Sequence of chain 1.B:
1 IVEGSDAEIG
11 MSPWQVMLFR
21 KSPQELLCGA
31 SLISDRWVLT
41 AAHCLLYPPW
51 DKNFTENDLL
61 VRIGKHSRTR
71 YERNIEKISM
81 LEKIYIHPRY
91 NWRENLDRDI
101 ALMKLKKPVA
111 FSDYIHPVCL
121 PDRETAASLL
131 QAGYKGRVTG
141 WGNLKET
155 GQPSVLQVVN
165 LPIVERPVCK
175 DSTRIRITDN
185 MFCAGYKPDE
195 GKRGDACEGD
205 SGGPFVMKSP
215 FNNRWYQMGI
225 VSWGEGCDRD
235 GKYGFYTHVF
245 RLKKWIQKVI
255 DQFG

This protein binds this small molecule.
Small molecule (SMILES): COc1ccc(S(=O)(=O)N[C@@H](CC(=O)NCc2ccc(C#N)cc2)C(=O)N2CCC[C@H]2C(=O)NCc2cc(Cl)ccc2CN)cc1Cl

Binding-site contacts:
Ligand atom N27 contacts residue GLY228 of chain 1.B at 3.1 Å (h-bond).
Ligand atom C34 contacts residue ARG233 of chain 1.B at 3.3 Å.
Ligand atom C23 contacts residue TRP227 of chain 1.B at 3.4 Å (hydrophobic).
Ligand atom C21 contacts residue ALA200 of chain 1.B at 3.5 Å (hydrophobic).
Ligand atom C13 contacts residue TRP50 of chain 1.B at 3.6 Å (hydrophobic).
Ligand atom N17 contacts residue SER226 of chain 1.B at 2.9 Å (h-bond).
Ligand atom C12 contacts residue HIS43 of chain 1.B at 3.4 Å.
Ligand atom C45 contacts residue TRP92 of chain 1.B at 3.4 Å (hydrophobic).
Ligand atom O44 contacts residue ASN95 of chain 1.B at 3.5 Å.
Ligand atom C24 contacts residue VAL225 of chain 1.B at 3.5 Å (hydrophobic).
Ligand atom O44 contacts residue GLU94 of chain 1.B at 3.3 Å (salt-bridge).
Ligand atom C32 contacts residue GLY230 of chain 1.B at 3.6 Å.
Ligand atom CL2 contacts residue PHE239 of chain 1.B at 3.5 Å.
Ligand atom O29 contacts residue GLY228 of chain 1.B at 3.3 Å (h-bond).
Ligand atom C21 contacts residue GLY228 of chain 1.B at 3.6 Å.
Ligand atom N3 contacts residue GLY228 of chain 1.B at 2.9 Å (h-bond).
Ligand atom C45 contacts residue GLU94 of chain 1.B at 3.5 Å.
Ligand atom C40 contacts residue TRP227 of chain 1.B at 3.6 Å (hydrophobic).
Ligand atom C18 contacts residue SER205 of chain 1.B at 3.2 Å.
Ligand atom C22 contacts residue ALA200 of chain 1.B at 3.6 Å (hydrophobic).
Ligand atom CL4 contacts residue ASN95 of chain 1.B at 3.3 Å.
Ligand atom C14 contacts residue TRP50 of chain 1.B at 3.5 Å (hydrophobic).
Ligand atom CL4 contacts residue TRP227 of chain 1.B at 3.3 Å.
Ligand atom N17 contacts residue SER205 of chain 1.B at 3.3 Å (h-bond).
Ligand atom C22 contacts residue ASP199 of chain 1.B at 3.7 Å.
Ligand atom C24 contacts residue TRP227 of chain 1.B at 3.5 Å (hydrophobic).
Ligand atom C33 contacts residue GLY230 of chain 1.B at 3.5 Å.
Ligand atom C11 contacts residue SER226 of chain 1.B at 3.6 Å.
Ligand atom C22 contacts residue TRP227 of chain 1.B at 3.6 Å (hydrophobic).
Ligand atom C33 contacts residue ARG233 of chain 1.B at 3.7 Å.
Ligand atom C21 contacts residue GLY230 of chain 1.B at 3.4 Å.
Ligand atom O44 contacts residue LEU96 of chain 1.B at 3.5 Å.
Ligand atom O9 contacts residue TRP227 of chain 1.B at 3.5 Å.
Ligand atom O9 contacts residue GLY228 of chain 1.B at 3.1 Å (h-bond).
Ligand atom O5 contacts residue GLU229 of chain 1.B at 3.4 Å.
Ligand atom C34 contacts residue GLY230 of chain 1.B at 3.7 Å.
Ligand atom C46 contacts residue TYR47 of chain 1.B at 3.6 Å (hydrophobic).
Ligand atom C22 contacts residue GLY228 of chain 1.B at 3.6 Å.
Ligand atom CL2 contacts residue TRP227 of chain 1.B at 3.4 Å.
Ligand atom N27 contacts residue GLY230 of chain 1.B at 3.1 Å (h-bond).